Binding-site contacts:
Ligand atom C3 contacts residue PRO261 of chain 1.F at 4.4 Å (hydrophobic).
Ligand atom C3 contacts residue ASN416 of chain 1.F at 3.8 Å.
Ligand atom C1 contacts residue ASN416 of chain 1.F at 1.4 Å.
Ligand atom C1 contacts residue PRO261 of chain 1.F at 4.3 Å (hydrophobic).
Ligand atom C7 contacts residue ASN416 of chain 1.F at 4.0 Å.
Ligand atom C8 contacts residue PRO261 of chain 1.F at 4.4 Å (hydrophobic).
Ligand atom C8 contacts residue GLN263 of chain 1.F at 3.7 Å.
Ligand atom C5 contacts residue ASN416 of chain 1.F at 3.6 Å.
Ligand atom C2 contacts residue PRO261 of chain 1.F at 4.3 Å (hydrophobic).
Ligand atom C4 contacts residue ASN416 of chain 1.F at 4.2 Å.
Ligand atom N2 contacts residue ASN416 of chain 1.F at 3.0 Å (h-bond).
Ligand atom C7 contacts residue GLN263 of chain 1.F at 4.0 Å.
Ligand atom C7 contacts residue PRO261 of chain 1.F at 4.4 Å (hydrophobic).
Ligand atom O6 contacts residue ASN416 of chain 1.F at 4.4 Å.
Ligand atom O5 contacts residue ASN416 of chain 1.F at 2.3 Å (h-bond).
Ligand atom N2 contacts residue PRO261 of chain 1.F at 3.6 Å.
Ligand atom O7 contacts residue GLN263 of chain 1.F at 3.6 Å.
Ligand atom C2 contacts residue ASN416 of chain 1.F at 2.5 Å.

A small-molecule ligand and the protein it binds are described below.
Small molecule (SMILES): CC(=O)N[C@H]1[C@H](O[C@H]2[C@H](O)[C@@H](NC(C)=O)CO[C@@H]2CO)O[C@H](CO)[C@@H](O)[C@@H]1O

Sequence of chain 1.F:
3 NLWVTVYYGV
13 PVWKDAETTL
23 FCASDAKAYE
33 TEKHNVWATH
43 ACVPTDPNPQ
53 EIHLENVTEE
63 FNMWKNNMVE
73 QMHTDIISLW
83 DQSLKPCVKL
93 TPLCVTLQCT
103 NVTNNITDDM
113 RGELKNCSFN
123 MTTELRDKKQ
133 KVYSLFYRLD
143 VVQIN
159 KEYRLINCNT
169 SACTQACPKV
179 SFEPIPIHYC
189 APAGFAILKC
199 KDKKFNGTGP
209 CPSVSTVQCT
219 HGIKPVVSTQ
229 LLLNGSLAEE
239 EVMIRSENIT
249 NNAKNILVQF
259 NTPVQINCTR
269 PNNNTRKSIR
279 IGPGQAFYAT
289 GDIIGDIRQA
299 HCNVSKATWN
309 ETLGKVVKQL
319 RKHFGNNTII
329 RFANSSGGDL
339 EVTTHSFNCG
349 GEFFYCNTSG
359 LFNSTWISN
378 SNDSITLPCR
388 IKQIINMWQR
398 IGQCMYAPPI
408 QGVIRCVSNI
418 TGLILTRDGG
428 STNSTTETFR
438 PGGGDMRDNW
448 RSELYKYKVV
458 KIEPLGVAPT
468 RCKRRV